The protein below binds the small molecule below.
Small molecule (SMILES): OC[C@H]1O[C@@H](O)[C@@H](O)[C@@H](O)[C@@H]1O

Binding-site contacts:
Ligand atom O2 contacts residue ASN22 of chain 2.A at 3.0 Å (h-bond).
Ligand atom O3 contacts residue ASP101 of chain 2.A at 2.9 Å (salt-bridge).
Ligand atom O4 contacts residue CA1 of chain 2.C at 2.6 Å.
Ligand atom O4 contacts residue ASP104 of chain 2.A at 3.3 Å (salt-bridge).
Ligand atom C2 contacts residue CA1 of chain 2.B at 3.4 Å.
Ligand atom O6 contacts residue ALA23 of chain 2.A at 3.4 Å.
Ligand atom O2 contacts residue GLY114 of chain 4.A at 2.6 Å (h-bond).
Ligand atom O2 contacts residue ALA23 of chain 2.A at 3.4 Å.
Ligand atom C2 contacts residue GLY114 of chain 4.A at 3.3 Å.
Ligand atom C6 contacts residue MAN1 of chain 2.E at 0.0 Å.
Ligand atom O4 contacts residue ASP96 of chain 2.A at 2.6 Å (salt-bridge).
Ligand atom O6 contacts residue ASN25 of chain 2.A at 3.0 Å (h-bond).
Ligand atom O6 contacts residue MAN1 of chain 2.E at 0.0 Å (h-bond).
Ligand atom C3 contacts residue MAN1 of chain 2.E at 0.0 Å.
Ligand atom C4 contacts residue MAN1 of chain 2.E at 0.0 Å.
Ligand atom O4 contacts residue GLU95 of chain 2.A at 3.4 Å (salt-bridge).
Ligand atom C4 contacts residue ASP96 of chain 2.A at 3.4 Å.
Ligand atom C6 contacts residue ASP96 of chain 2.A at 3.3 Å.
Ligand atom O5 contacts residue ALA24 of chain 2.A at 3.0 Å (h-bond).
Ligand atom O2 contacts residue MAN1 of chain 2.E at 0.0 Å (h-bond).
Ligand atom O1 contacts residue MAN1 of chain 2.E at 1.3 Å.
Ligand atom O3 contacts residue ASP104 of chain 2.A at 3.0 Å (salt-bridge).
Ligand atom O1 contacts residue ALA24 of chain 2.A at 3.2 Å (h-bond).
Ligand atom O3 contacts residue CA1 of chain 2.B at 2.5 Å.
Ligand atom C4 contacts residue CA1 of chain 2.C at 3.3 Å.
Ligand atom C3 contacts residue CA1 of chain 2.B at 3.4 Å.
Ligand atom O2 contacts residue CA1 of chain 2.B at 2.5 Å.
Ligand atom O3 contacts residue MAN1 of chain 2.E at 0.0 Å (h-bond).
Ligand atom C3 contacts residue CA1 of chain 2.C at 3.4 Å.
Ligand atom C1 contacts residue MAN1 of chain 2.E at 0.0 Å.
Ligand atom C5 contacts residue MAN1 of chain 2.E at 0.0 Å.
Ligand atom O3 contacts residue ASP99 of chain 2.A at 2.5 Å (salt-bridge).
Ligand atom C3 contacts residue ASP99 of chain 2.A at 3.2 Å.
Ligand atom O6 contacts residue ASP96 of chain 2.A at 2.7 Å (salt-bridge).
Ligand atom O4 contacts residue MAN1 of chain 2.E at 0.0 Å (h-bond).
Ligand atom C4 contacts residue ASP104 of chain 2.A at 3.3 Å.
Ligand atom O5 contacts residue MAN1 of chain 2.E at 0.0 Å (h-bond).
Ligand atom O6 contacts residue ALA24 of chain 2.A at 3.3 Å (h-bond).
Ligand atom O3 contacts residue CA1 of chain 2.C at 2.5 Å.
Ligand atom C2 contacts residue MAN1 of chain 2.E at 0.0 Å.

Sequence of chain 4.A:
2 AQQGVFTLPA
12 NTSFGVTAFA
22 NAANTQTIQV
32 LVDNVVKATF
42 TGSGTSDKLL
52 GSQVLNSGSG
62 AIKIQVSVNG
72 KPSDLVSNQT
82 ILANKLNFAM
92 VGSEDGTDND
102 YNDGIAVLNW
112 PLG

Sequence of chain 2.A:
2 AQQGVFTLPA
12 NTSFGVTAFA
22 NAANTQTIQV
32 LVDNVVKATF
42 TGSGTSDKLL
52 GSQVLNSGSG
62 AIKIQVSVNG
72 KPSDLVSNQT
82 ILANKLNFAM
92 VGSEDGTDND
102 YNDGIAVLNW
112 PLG